Binding-site contacts:
Ligand atom O91 contacts residue THR88 of chain 1.A at 2.7 Å (h-bond).
Ligand atom N1 contacts residue GLU190 of chain 1.A at 3.6 Å (salt-bridge).
Ligand atom O91 contacts residue TYR58 of chain 1.A at 3.7 Å.
Ligand atom C7 contacts residue TYR58 of chain 1.A at 3.6 Å (hydrophobic).
Ligand atom C8 contacts residue SER139 of chain 1.A at 3.4 Å.
Ligand atom N2 contacts residue THR171 of chain 1.A at 3.5 Å (h-bond).
Ligand atom O2 contacts residue SER139 of chain 1.A at 2.9 Å (h-bond).
Ligand atom O4 contacts residue LEU189 of chain 1.A at 3.1 Å.
Ligand atom C9 contacts residue ARG93 of chain 1.A at 3.3 Å.
Ligand atom C8 contacts residue THR88 of chain 1.A at 3.3 Å.
Ligand atom O92 contacts residue ARG93 of chain 1.A at 2.7 Å (salt-bridge).
Ligand atom O2 contacts residue THR140 of chain 1.A at 2.9 Å (h-bond).
Ligand atom O3 contacts residue THR171 of chain 1.A at 3.5 Å (h-bond).
Ligand atom O2 contacts residue GLY138 of chain 1.A at 3.3 Å.
Ligand atom O1 contacts residue GLU10 of chain 1.A at 3.2 Å (salt-bridge).
Ligand atom O1 contacts residue THR171 of chain 1.A at 3.3 Å (h-bond).
Ligand atom O4 contacts residue GLU190 of chain 1.A at 3.1 Å (salt-bridge).
Ligand atom O3 contacts residue LEU189 of chain 1.A at 3.7 Å.
Ligand atom O3 contacts residue MET193 of chain 1.A at 3.4 Å.
Ligand atom C2 contacts residue THR140 of chain 1.A at 3.4 Å.
Ligand atom N8 contacts residue GLU190 of chain 1.A at 2.8 Å (salt-bridge).
Ligand atom C9 contacts residue THR88 of chain 1.A at 3.5 Å.
Ligand atom O1 contacts residue TYR58 of chain 1.A at 3.6 Å.
Ligand atom C6 contacts residue GLU190 of chain 1.A at 3.3 Å.
Ligand atom O92 contacts residue SER139 of chain 1.A at 3.0 Å (h-bond).
Ligand atom C9 contacts residue SER139 of chain 1.A at 3.5 Å.
Ligand atom N2 contacts residue MET193 of chain 1.A at 3.4 Å.
Ligand atom O92 contacts residue TYR58 of chain 1.A at 3.4 Å.
Ligand atom N8 contacts residue THR88 of chain 1.A at 2.9 Å (h-bond).
Ligand atom O92 contacts residue GLY138 of chain 1.A at 3.5 Å.
Ligand atom O1 contacts residue MET193 of chain 1.A at 3.0 Å.
Ligand atom O91 contacts residue LEU87 of chain 1.A at 3.5 Å.
Ligand atom N8 contacts residue PRO86 of chain 1.A at 2.8 Å (h-bond).
Ligand atom N8 contacts residue TYR217 of chain 1.A at 3.7 Å.
Ligand atom C5 contacts residue GLU190 of chain 1.A at 3.5 Å.
Ligand atom C8 contacts residue GLU190 of chain 1.A at 3.4 Å.
Ligand atom C4 contacts residue GLU190 of chain 1.A at 3.8 Å.
Ligand atom C4 contacts residue THR140 of chain 1.A at 3.7 Å.
Ligand atom N3 contacts residue THR140 of chain 1.A at 2.7 Å (h-bond).
Ligand atom O91 contacts residue ARG93 of chain 1.A at 2.7 Å (salt-bridge).

Sequence of chain 1.A:
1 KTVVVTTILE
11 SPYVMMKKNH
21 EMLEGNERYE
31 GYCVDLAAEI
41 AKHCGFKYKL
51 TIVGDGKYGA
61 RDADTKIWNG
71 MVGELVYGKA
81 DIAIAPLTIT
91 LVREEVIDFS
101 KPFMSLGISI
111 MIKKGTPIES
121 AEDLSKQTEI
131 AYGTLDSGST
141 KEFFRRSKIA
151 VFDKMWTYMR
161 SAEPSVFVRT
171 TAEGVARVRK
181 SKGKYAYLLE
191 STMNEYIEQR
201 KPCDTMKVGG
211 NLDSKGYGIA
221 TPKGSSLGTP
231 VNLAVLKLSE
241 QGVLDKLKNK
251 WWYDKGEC

The small molecule below binds the protein below.
Small molecule (SMILES): N[C@@H](Cn1cc([N+](=O)[O-])c(=O)[nH]c1=O)C(=O)O